This protein binds this small molecule.
Small molecule (SMILES): Nc1n[nH]c2ccc(-c3ccc(NS(=O)(=O)c4cccc(Cl)c4)cc3)cc12

Sequence of chain 1.A:
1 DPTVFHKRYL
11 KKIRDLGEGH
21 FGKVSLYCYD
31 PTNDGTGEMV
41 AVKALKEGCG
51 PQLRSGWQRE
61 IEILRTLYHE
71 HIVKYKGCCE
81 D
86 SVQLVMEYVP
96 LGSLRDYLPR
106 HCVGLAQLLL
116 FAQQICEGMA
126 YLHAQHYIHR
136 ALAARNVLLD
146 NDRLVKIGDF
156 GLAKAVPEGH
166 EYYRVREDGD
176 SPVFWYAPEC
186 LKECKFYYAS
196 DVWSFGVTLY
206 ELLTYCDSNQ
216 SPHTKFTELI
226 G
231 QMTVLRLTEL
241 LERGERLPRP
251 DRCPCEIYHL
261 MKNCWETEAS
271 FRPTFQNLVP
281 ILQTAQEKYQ

Binding-site contacts:
Ligand atom C18 contacts residue GLY19 of chain 1.A at 3.6 Å.
Ligand atom C2 contacts residue VAL24 of chain 1.A at 3.8 Å (hydrophobic).
Ligand atom N2 contacts residue TYR93 of chain 1.A at 3.4 Å.
Ligand atom O1 contacts residue GLY17 of chain 1.A at 3.7 Å.
Ligand atom N1 contacts residue GLU92 of chain 1.A at 2.9 Å (salt-bridge).
Ligand atom C10 contacts residue ASN141 of chain 1.A at 3.2 Å.
Ligand atom N4 contacts residue ASN141 of chain 1.A at 3.1 Å (h-bond).
Ligand atom CL1 contacts residue LYS23 of chain 1.A at 3.5 Å.
Ligand atom C16 contacts residue ASP154 of chain 1.A at 3.5 Å.
Ligand atom CL1 contacts residue VAL24 of chain 1.A at 3.2 Å.
Ligand atom N3 contacts residue VAL94 of chain 1.A at 3.0 Å (h-bond).
Ligand atom C5 contacts residue VAL94 of chain 1.A at 3.6 Å (hydrophobic).
Ligand atom C5 contacts residue LEU16 of chain 1.A at 3.6 Å (hydrophobic).
Ligand atom CL1 contacts residue GLY22 of chain 1.A at 3.4 Å.
Ligand atom C7 contacts residue ALA41 of chain 1.A at 3.5 Å (hydrophobic).
Ligand atom N2 contacts residue GLU92 of chain 1.A at 3.6 Å (salt-bridge).
Ligand atom N3 contacts residue TYR93 of chain 1.A at 3.7 Å.
Ligand atom C6 contacts residue LEU143 of chain 1.A at 3.4 Å (hydrophobic).
Ligand atom C10 contacts residue ASP154 of chain 1.A at 3.8 Å.
Ligand atom C11 contacts residue ARG140 of chain 1.A at 3.4 Å.
Ligand atom N3 contacts residue LEU16 of chain 1.A at 3.6 Å.
Ligand atom C15 contacts residue ASN141 of chain 1.A at 3.7 Å.
Ligand atom C11 contacts residue ASN141 of chain 1.A at 3.6 Å.
Ligand atom N2 contacts residue ALA41 of chain 1.A at 3.8 Å.
Ligand atom C4 contacts residue LEU143 of chain 1.A at 3.6 Å (hydrophobic).
Ligand atom C19 contacts residue LYS43 of chain 1.A at 3.7 Å.
Ligand atom C17 contacts residue GLY19 of chain 1.A at 3.5 Å.
Ligand atom C3 contacts residue LEU143 of chain 1.A at 3.7 Å (hydrophobic).
Ligand atom N1 contacts residue ALA41 of chain 1.A at 3.1 Å.
Ligand atom O2 contacts residue ARG140 of chain 1.A at 3.1 Å (salt-bridge).
Ligand atom C7 contacts residue LEU143 of chain 1.A at 3.4 Å (hydrophobic).
Ligand atom N2 contacts residue VAL94 of chain 1.A at 2.8 Å (h-bond).
Ligand atom C19 contacts residue ASP154 of chain 1.A at 3.7 Å.
Ligand atom N4 contacts residue ARG140 of chain 1.A at 3.3 Å (salt-bridge).
Ligand atom C13 contacts residue LEU16 of chain 1.A at 3.6 Å (hydrophobic).
Ligand atom C2 contacts residue GLY153 of chain 1.A at 3.6 Å.
Ligand atom C10 contacts residue ARG140 of chain 1.A at 3.7 Å.
Ligand atom N1 contacts residue VAL94 of chain 1.A at 3.6 Å.
Ligand atom C17 contacts residue GLU18 of chain 1.A at 3.6 Å.
Ligand atom O1 contacts residue GLU18 of chain 1.A at 3.2 Å (salt-bridge).